Binding-site contacts:
Ligand atom C5 contacts residue ASN633 of chain 1.A at 3.5 Å.
Ligand atom C14 contacts residue ILE641 of chain 1.A at 3.0 Å (hydrophobic).
Ligand atom C10 contacts residue VAL637 of chain 1.A at 4.3 Å (hydrophobic).
Ligand atom O4 contacts residue GLY640 of chain 1.A at 4.2 Å.
Ligand atom O4 contacts residue TRP611 of chain 1.B at 4.1 Å.
Ligand atom C5 contacts residue LYS607 of chain 1.B at 4.1 Å.
Ligand atom O contacts residue ASN633 of chain 1.A at 2.9 Å (h-bond).
Ligand atom C4 contacts residue VAL637 of chain 1.A at 4.3 Å (hydrophobic).
Ligand atom C8 contacts residue TRP611 of chain 1.B at 4.3 Å (hydrophobic).
Ligand atom C2 contacts residue VAL637 of chain 1.A at 4.2 Å (hydrophobic).
Ligand atom C8 contacts residue TYR636 of chain 1.A at 3.5 Å (hydrophobic).
Ligand atom C6 contacts residue PHE606 of chain 1.B at 3.5 Å (hydrophobic).
Ligand atom O2 contacts residue PHE610 of chain 1.B at 3.8 Å.
Ligand atom C7 contacts residue VAL637 of chain 1.A at 4.3 Å (hydrophobic).
Ligand atom C9 contacts residue TYR636 of chain 1.A at 4.4 Å (hydrophobic).
Ligand atom O3 contacts residue PHE606 of chain 1.B at 3.5 Å.
Ligand atom O contacts residue LYS607 of chain 1.B at 3.5 Å (salt-bridge).
Ligand atom C13 contacts residue ILE641 of chain 1.A at 3.9 Å (hydrophobic).
Ligand atom C7 contacts residue PHE606 of chain 1.B at 4.1 Å (hydrophobic).
Ligand atom C12 contacts residue ILE641 of chain 1.A at 4.0 Å (hydrophobic).
Ligand atom O1 contacts residue TYR636 of chain 1.A at 4.5 Å.
Ligand atom O1 contacts residue LYS607 of chain 1.B at 3.9 Å.
Ligand atom C7 contacts residue TYR636 of chain 1.A at 4.3 Å (hydrophobic).
Ligand atom C4 contacts residue ASN633 of chain 1.A at 3.5 Å.
Ligand atom O2 contacts residue TRP611 of chain 1.B at 3.4 Å (h-bond).
Ligand atom C9 contacts residue PHE610 of chain 1.B at 3.9 Å (hydrophobic).
Ligand atom C2 contacts residue PHE606 of chain 1.B at 4.4 Å (hydrophobic).
Ligand atom O4 contacts residue PHE610 of chain 1.B at 3.1 Å.
Ligand atom O4 contacts residue TYR636 of chain 1.A at 3.9 Å.
Ligand atom C13 contacts residue PHE610 of chain 1.B at 4.4 Å (hydrophobic).
Ligand atom C11 contacts residue PHE610 of chain 1.B at 3.5 Å (hydrophobic).

Sequence of chain 1.B:
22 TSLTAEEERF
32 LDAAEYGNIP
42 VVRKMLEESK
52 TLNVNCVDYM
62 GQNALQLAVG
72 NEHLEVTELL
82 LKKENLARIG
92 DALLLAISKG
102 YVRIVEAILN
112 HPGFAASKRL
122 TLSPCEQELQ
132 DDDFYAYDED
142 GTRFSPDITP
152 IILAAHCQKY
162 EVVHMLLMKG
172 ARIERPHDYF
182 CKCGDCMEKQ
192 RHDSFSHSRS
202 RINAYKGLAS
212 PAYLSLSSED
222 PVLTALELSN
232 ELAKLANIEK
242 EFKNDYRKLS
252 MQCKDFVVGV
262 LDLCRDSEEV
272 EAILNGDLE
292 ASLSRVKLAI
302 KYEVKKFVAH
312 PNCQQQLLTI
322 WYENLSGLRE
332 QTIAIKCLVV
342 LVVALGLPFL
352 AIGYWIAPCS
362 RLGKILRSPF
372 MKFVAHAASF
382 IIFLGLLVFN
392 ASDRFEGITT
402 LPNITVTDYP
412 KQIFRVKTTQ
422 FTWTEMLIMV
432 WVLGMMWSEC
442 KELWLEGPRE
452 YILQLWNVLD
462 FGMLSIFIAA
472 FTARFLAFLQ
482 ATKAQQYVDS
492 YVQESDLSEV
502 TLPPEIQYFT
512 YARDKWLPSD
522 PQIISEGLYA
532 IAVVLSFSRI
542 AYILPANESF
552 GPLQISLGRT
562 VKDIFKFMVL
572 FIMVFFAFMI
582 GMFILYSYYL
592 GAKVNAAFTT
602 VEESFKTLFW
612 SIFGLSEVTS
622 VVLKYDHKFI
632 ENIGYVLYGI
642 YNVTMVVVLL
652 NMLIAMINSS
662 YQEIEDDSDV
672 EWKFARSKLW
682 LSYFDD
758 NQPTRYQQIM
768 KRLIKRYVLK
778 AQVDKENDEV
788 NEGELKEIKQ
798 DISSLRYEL

Sequence of chain 1.A:
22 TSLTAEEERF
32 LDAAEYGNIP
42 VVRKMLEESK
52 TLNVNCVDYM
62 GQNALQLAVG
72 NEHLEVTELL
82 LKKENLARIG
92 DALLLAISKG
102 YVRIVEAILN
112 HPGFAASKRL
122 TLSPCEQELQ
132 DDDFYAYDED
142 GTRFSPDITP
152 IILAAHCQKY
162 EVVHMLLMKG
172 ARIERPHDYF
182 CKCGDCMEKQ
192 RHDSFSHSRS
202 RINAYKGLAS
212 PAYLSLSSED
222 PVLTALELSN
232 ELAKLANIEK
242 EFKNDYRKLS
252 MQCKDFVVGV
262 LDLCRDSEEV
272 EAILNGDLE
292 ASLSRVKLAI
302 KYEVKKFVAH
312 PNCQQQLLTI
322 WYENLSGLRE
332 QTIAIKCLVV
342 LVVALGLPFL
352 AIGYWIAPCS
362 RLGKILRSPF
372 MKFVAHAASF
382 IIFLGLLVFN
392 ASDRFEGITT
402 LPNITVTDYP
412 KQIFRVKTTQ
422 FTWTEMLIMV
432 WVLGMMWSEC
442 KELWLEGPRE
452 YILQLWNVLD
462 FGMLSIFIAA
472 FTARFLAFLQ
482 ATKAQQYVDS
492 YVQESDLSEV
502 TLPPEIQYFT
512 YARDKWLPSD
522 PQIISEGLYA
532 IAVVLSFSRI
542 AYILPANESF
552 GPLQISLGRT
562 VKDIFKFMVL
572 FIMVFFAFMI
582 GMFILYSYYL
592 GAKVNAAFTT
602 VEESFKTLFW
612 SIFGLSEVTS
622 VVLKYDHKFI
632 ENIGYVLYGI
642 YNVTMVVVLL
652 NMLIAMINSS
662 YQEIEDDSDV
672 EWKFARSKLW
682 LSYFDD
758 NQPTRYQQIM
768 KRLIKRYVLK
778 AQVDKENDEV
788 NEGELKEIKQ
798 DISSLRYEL

A small-molecule ligand and the protein it binds are described below.
Small molecule (SMILES): CCCCCC(=O)OC[C@@H](CO)OC(=O)CCCCC